The small molecule below binds the protein below.
Small molecule (SMILES): NC(=O)c1ccnc(-c2cc([C@H]3C[C@@H]4CC[C@H]3N4)cnc2F)c1

Sequence of chain 1.H:
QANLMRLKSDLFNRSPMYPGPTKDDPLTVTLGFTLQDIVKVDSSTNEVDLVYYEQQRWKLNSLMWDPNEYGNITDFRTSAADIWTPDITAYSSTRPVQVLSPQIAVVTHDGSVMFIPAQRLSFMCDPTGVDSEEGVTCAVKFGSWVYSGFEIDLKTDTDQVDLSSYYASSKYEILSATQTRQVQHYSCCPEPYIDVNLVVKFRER

Sequence of chain 1.I:
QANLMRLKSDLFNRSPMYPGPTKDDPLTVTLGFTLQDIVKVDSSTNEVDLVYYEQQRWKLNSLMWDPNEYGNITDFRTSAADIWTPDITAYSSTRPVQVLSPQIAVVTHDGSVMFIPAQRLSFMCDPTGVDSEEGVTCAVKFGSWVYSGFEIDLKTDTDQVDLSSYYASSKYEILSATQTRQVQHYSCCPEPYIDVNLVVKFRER

Binding-site contacts:
Ligand atom C8 contacts residue TRP164 of chain 1.H at 3.3 Å (hydrophobic).
Ligand atom C4 contacts residue MET133 of chain 1.I at 3.8 Å (hydrophobic).
Ligand atom C6 contacts residue TYR212 of chain 1.H at 3.5 Å (hydrophobic).
Ligand atom C1 contacts residue TYR212 of chain 1.H at 3.5 Å (hydrophobic).
Ligand atom C8 contacts residue ILE135 of chain 1.I at 3.7 Å (hydrophobic).
Ligand atom N contacts residue ARG96 of chain 1.I at 3.8 Å.
Ligand atom C11 contacts residue CYS207 of chain 1.H at 3.7 Å (hydrophobic).
Ligand atom C contacts residue ARG96 of chain 1.I at 3.8 Å.
Ligand atom C12 contacts residue TYR212 of chain 1.H at 3.5 Å (hydrophobic).
Ligand atom C15 contacts residue TYR72 of chain 1.I at 3.7 Å (hydrophobic).
Ligand atom C5 contacts residue VAL125 of chain 1.I at 3.6 Å (hydrophobic).
Ligand atom C3 contacts residue VAL125 of chain 1.I at 3.8 Å (hydrophobic).
Ligand atom C14 contacts residue TYR205 of chain 1.H at 3.5 Å (hydrophobic).
Ligand atom C2 contacts residue TYR212 of chain 1.H at 3.5 Å (hydrophobic).
Ligand atom C9 contacts residue ILE135 of chain 1.I at 3.6 Å (hydrophobic).
Ligand atom C7 contacts residue CYS208 of chain 1.H at 3.7 Å (hydrophobic).
Ligand atom N3 contacts residue TYR110 of chain 1.H at 3.2 Å (h-bond).
Ligand atom N2 contacts residue ILE135 of chain 1.I at 3.8 Å.
Ligand atom N3 contacts residue TRP164 of chain 1.H at 2.9 Å (h-bond).
Ligand atom C13 contacts residue TYR110 of chain 1.H at 3.3 Å (hydrophobic).
Ligand atom C7 contacts residue TYR212 of chain 1.H at 3.2 Å (hydrophobic).
Ligand atom C1 contacts residue ARG96 of chain 1.I at 3.5 Å.
Ligand atom C9 contacts residue TRP164 of chain 1.H at 3.4 Å (hydrophobic).
Ligand atom F contacts residue VAL125 of chain 1.I at 3.3 Å.
Ligand atom C13 contacts residue TRP164 of chain 1.H at 3.8 Å (hydrophobic).
Ligand atom C3 contacts residue MET133 of chain 1.I at 3.5 Å (hydrophobic).
Ligand atom N contacts residue CYS208 of chain 1.H at 3.5 Å (h-bond).
Ligand atom C1 contacts residue CYS208 of chain 1.H at 3.7 Å (hydrophobic).
Ligand atom C7 contacts residue CYS207 of chain 1.H at 3.8 Å (hydrophobic).
Ligand atom O contacts residue VAL125 of chain 1.I at 3.3 Å.
Ligand atom N contacts residue TYR212 of chain 1.H at 2.6 Å (h-bond).
Ligand atom N2 contacts residue VAL165 of chain 1.H at 3.7 Å.
Ligand atom C5 contacts residue MET133 of chain 1.I at 3.8 Å (hydrophobic).
Ligand atom C12 contacts residue TRP164 of chain 1.H at 3.6 Å (hydrophobic).
Ligand atom C1 contacts residue GLU210 of chain 1.H at 3.8 Å.
Ligand atom C2 contacts residue CYS208 of chain 1.H at 3.7 Å (hydrophobic).
Ligand atom C16 contacts residue TRP164 of chain 1.H at 3.6 Å (hydrophobic).
Ligand atom C contacts residue EDO1 of chain 1.TB at 3.6 Å.
Ligand atom C11 contacts residue TRP164 of chain 1.H at 3.7 Å (hydrophobic).
Ligand atom O contacts residue MET133 of chain 1.I at 3.6 Å.